Binding-site contacts:
Ligand atom C8 contacts residue ASN1214 of chain 1.C at 3.4 Å.
Ligand atom C7 contacts residue TYR1212 of chain 1.C at 3.9 Å (hydrophobic).
Ligand atom C3 contacts residue VAL1210 of chain 1.C at 3.8 Å (hydrophobic).
Ligand atom C5 contacts residue ASP1158 of chain 1.C at 4.0 Å.
Ligand atom O5 contacts residue ASP1158 of chain 1.C at 2.8 Å (salt-bridge).
Ligand atom O7 contacts residue TYR1212 of chain 1.C at 3.2 Å (h-bond).
Ligand atom C5 contacts residue ASN1214 of chain 1.C at 3.7 Å.
Ligand atom N2 contacts residue ASN1214 of chain 1.C at 2.3 Å (h-bond).
Ligand atom C1 contacts residue ASP1158 of chain 1.C at 3.3 Å.
Ligand atom C4 contacts residue VAL1210 of chain 1.C at 4.0 Å (hydrophobic).
Ligand atom O5 contacts residue ASP1158 of chain 1.C at 4.1 Å.
Ligand atom O4 contacts residue ASP1158 of chain 1.C at 4.5 Å.
Ligand atom C7 contacts residue VAL1210 of chain 1.C at 3.8 Å (hydrophobic).
Ligand atom C2 contacts residue ASN1214 of chain 1.C at 2.6 Å.
Ligand atom O5 contacts residue ASN1214 of chain 1.C at 2.4 Å (h-bond).
Ligand atom C6 contacts residue ASP1158 of chain 1.C at 4.0 Å.
Ligand atom C8 contacts residue TYR1212 of chain 1.C at 4.4 Å (hydrophobic).
Ligand atom C1 contacts residue ASN1214 of chain 1.C at 1.5 Å.
Ligand atom O4 contacts residue VAL1210 of chain 1.C at 3.3 Å.
Ligand atom O5 contacts residue ASN1214 of chain 1.C at 4.4 Å.
Ligand atom C1 contacts residue TYR1212 of chain 1.C at 4.5 Å (hydrophobic).
Ligand atom C4 contacts residue ASN1214 of chain 1.C at 4.3 Å.
Ligand atom O3 contacts residue VAL1210 of chain 1.C at 4.2 Å.
Ligand atom C5 contacts residue VAL1210 of chain 1.C at 4.4 Å (hydrophobic).
Ligand atom C1 contacts residue VAL1210 of chain 1.C at 4.5 Å (hydrophobic).
Ligand atom C2 contacts residue ASP1158 of chain 1.C at 4.3 Å.
Ligand atom O6 contacts residue ASP1158 of chain 1.C at 4.4 Å.
Ligand atom O7 contacts residue ASN1214 of chain 1.C at 3.7 Å.
Ligand atom C8 contacts residue VAL1210 of chain 1.C at 3.8 Å (hydrophobic).
Ligand atom C6 contacts residue ASP1158 of chain 1.C at 4.3 Å.
Ligand atom C7 contacts residue ASN1214 of chain 1.C at 3.0 Å.
Ligand atom C3 contacts residue ASN1214 of chain 1.C at 3.9 Å.
Ligand atom C6 contacts residue ASN1214 of chain 1.C at 4.0 Å.
Ligand atom O7 contacts residue VAL1210 of chain 1.C at 2.7 Å (h-bond).

Sequence of chain 1.C:
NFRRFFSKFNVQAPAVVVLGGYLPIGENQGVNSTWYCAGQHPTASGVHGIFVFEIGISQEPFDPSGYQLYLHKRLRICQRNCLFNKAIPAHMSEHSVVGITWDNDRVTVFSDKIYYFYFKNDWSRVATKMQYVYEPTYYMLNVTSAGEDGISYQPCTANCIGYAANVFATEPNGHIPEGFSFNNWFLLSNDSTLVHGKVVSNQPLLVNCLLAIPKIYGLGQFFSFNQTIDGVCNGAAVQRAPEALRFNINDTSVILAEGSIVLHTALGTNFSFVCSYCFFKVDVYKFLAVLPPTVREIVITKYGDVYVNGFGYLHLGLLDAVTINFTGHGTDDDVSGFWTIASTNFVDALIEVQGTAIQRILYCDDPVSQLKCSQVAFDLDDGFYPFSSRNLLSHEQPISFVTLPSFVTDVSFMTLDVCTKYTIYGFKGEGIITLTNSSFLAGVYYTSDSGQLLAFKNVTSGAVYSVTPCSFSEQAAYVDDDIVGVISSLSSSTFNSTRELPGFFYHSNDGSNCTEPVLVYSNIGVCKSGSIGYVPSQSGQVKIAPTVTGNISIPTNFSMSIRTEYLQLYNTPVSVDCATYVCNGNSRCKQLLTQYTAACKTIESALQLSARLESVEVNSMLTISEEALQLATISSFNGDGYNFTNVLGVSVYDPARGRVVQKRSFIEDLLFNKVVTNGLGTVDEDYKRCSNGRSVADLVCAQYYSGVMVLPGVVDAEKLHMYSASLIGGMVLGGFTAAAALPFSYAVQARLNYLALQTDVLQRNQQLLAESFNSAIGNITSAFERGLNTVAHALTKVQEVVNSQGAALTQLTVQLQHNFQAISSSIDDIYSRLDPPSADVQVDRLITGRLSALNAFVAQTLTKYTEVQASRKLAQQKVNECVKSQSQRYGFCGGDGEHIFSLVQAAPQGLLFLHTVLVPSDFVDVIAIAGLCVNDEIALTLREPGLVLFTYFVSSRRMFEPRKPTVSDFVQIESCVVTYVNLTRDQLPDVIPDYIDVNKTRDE

The small molecule below binds the protein below.
Small molecule (SMILES): CC(=O)N[C@H]1[C@H](O[C@H]2[C@H](O)[C@@H](NC(C)=O)CO[C@@H]2CO[C@@H]2O[C@@H](C)[C@@H](O)[C@@H](O)[C@@H]2O)O[C@H](CO)[C@@H](O)[C@@H]1O